Binding-site contacts:
Ligand atom N2 contacts residue THR548 of chain 1.B at 4.0 Å.
Ligand atom O4 contacts residue THR730 of chain 1.B at 4.1 Å.
Ligand atom C1 contacts residue ASN546 of chain 1.B at 1.4 Å.
Ligand atom O4 contacts residue ARG543 of chain 1.B at 4.3 Å.
Ligand atom O6 contacts residue ASP732 of chain 1.B at 4.2 Å.
Ligand atom N2 contacts residue ASN546 of chain 1.B at 3.1 Å (h-bond).
Ligand atom O5 contacts residue ASN546 of chain 1.B at 2.3 Å (h-bond).
Ligand atom C8 contacts residue ASN546 of chain 1.B at 3.8 Å.
Ligand atom C7 contacts residue ASN546 of chain 1.B at 3.2 Å.
Ligand atom C3 contacts residue THR730 of chain 1.B at 4.3 Å.
Ligand atom O7 contacts residue LYS544 of chain 1.B at 4.3 Å.
Ligand atom C8 contacts residue NAG1 of chain 1.K at 3.2 Å.
Ligand atom C2 contacts residue ASN546 of chain 1.B at 2.5 Å.
Ligand atom C8 contacts residue GLY547 of chain 1.B at 4.5 Å.
Ligand atom C5 contacts residue THR730 of chain 1.B at 3.8 Å.
Ligand atom C6 contacts residue NAG1 of chain 1.K at 3.7 Å.
Ligand atom C5 contacts residue ASN546 of chain 1.B at 3.6 Å.
Ligand atom O7 contacts residue ASN546 of chain 1.B at 3.4 Å.
Ligand atom O5 contacts residue THR730 of chain 1.B at 3.8 Å.
Ligand atom C4 contacts residue ASN546 of chain 1.B at 4.2 Å.
Ligand atom C3 contacts residue ASN546 of chain 1.B at 3.8 Å.
Ligand atom C6 contacts residue THR730 of chain 1.B at 3.7 Å.
Ligand atom C7 contacts residue NAG1 of chain 1.K at 4.2 Å.
Ligand atom O7 contacts residue ARG543 of chain 1.B at 3.4 Å.
Ligand atom C2 contacts residue THR730 of chain 1.B at 4.3 Å.
Ligand atom O7 contacts residue LEU729 of chain 1.B at 4.5 Å.
Ligand atom O6 contacts residue NAG1 of chain 1.K at 4.3 Å.
Ligand atom C4 contacts residue THR730 of chain 1.B at 3.3 Å.
Ligand atom C5 contacts residue ARG543 of chain 1.B at 4.2 Å.
Ligand atom C1 contacts residue THR730 of chain 1.B at 4.1 Å.

Sequence of chain 1.B:
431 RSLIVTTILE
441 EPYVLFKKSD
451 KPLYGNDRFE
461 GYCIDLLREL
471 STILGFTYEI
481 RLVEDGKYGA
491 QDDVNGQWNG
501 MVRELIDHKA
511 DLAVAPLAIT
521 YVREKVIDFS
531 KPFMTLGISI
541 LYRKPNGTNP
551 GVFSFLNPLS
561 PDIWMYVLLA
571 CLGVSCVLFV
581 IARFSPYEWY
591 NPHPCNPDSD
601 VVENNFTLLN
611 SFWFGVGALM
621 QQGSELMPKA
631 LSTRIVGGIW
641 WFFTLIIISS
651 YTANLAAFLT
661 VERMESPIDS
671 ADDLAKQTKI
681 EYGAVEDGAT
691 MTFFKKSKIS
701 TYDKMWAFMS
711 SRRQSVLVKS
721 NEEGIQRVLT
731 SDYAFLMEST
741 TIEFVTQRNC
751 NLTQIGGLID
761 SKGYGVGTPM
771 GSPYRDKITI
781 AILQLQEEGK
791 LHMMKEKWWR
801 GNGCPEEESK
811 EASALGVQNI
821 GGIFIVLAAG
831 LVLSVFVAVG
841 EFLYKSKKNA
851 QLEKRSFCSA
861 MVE

The protein below binds the small molecule below.
Small molecule (SMILES): CC(=O)N[C@H]1[C@H](O[C@H]2[C@H](O)[C@@H](NC(C)=O)CO[C@@H]2CO)O[C@H](CO)[C@@H](O[C@@H]2O[C@H](CO)[C@@H](O)[C@H](O)[C@@H]2O)[C@@H]1O